Binding-site contacts:
Ligand atom O7 contacts residue ASN367 of chain 2.D at 3.2 Å (h-bond).
Ligand atom C3 contacts residue ASN367 of chain 2.D at 3.8 Å.
Ligand atom C2 contacts residue ASN367 of chain 2.D at 2.5 Å.
Ligand atom C5 contacts residue ASN367 of chain 2.D at 3.6 Å.
Ligand atom C7 contacts residue ASN367 of chain 2.D at 3.2 Å.
Ligand atom C4 contacts residue ASN367 of chain 2.D at 4.2 Å.
Ligand atom C1 contacts residue ASN367 of chain 2.D at 1.4 Å.
Ligand atom O5 contacts residue ASN367 of chain 2.D at 2.4 Å (h-bond).
Ligand atom N2 contacts residue ASN367 of chain 2.D at 2.9 Å (h-bond).
Ligand atom N2 contacts residue SER366 of chain 2.D at 4.4 Å.
Ligand atom C7 contacts residue SER366 of chain 2.D at 4.5 Å.
Ligand atom C8 contacts residue ILE365 of chain 2.D at 3.8 Å (hydrophobic).
Ligand atom C8 contacts residue ASN367 of chain 2.D at 4.4 Å.
Ligand atom C8 contacts residue SER366 of chain 2.D at 3.6 Å.

The small molecule below binds the protein below.
Small molecule (SMILES): CC(=O)N[C@@H]1[C@@H](O)[C@H](O)[C@@H](CO)O[C@H]1O

Sequence of chain 2.D:
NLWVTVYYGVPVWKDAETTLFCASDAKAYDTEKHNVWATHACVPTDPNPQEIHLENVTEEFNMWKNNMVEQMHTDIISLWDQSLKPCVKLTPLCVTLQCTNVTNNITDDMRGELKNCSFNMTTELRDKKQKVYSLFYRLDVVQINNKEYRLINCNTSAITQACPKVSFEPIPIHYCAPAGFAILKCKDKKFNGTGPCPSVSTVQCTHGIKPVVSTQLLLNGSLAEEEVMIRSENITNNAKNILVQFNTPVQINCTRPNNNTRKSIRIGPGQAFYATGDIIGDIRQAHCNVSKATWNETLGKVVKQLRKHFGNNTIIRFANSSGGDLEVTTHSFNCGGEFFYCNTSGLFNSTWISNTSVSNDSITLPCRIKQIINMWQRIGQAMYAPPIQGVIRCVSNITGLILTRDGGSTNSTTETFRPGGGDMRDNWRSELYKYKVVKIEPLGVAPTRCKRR